Sequence of chain 1.A:
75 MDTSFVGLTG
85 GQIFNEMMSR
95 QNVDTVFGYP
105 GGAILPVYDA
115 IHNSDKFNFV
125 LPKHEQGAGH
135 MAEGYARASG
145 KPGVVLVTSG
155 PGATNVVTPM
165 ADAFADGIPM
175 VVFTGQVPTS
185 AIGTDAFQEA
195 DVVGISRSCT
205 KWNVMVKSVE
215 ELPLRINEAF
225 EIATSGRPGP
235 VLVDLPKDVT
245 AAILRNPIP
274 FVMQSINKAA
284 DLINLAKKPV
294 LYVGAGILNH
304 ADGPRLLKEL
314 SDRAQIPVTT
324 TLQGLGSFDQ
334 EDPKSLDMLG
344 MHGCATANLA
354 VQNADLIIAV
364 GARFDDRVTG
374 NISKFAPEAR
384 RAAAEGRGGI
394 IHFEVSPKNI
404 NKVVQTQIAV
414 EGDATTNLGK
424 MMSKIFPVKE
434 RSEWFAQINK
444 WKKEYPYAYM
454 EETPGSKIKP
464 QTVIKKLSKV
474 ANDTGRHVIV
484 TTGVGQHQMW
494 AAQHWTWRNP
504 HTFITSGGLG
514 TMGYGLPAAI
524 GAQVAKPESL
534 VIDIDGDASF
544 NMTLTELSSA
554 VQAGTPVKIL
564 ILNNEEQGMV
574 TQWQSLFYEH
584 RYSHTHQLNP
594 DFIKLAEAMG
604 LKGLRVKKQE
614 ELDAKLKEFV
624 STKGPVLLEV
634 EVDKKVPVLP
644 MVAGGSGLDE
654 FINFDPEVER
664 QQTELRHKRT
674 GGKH

Binding-site contacts:
Ligand atom N3' contacts residue MET515 of chain 1.A at 3.1 Å (h-bond).
Ligand atom C2' contacts residue MET515 of chain 1.A at 3.8 Å (hydrophobic).
Ligand atom C2 contacts residue P221 of chain 1.H at 3.4 Å.
Ligand atom C6' contacts residue GLU129 of chain 1.B at 2.9 Å.
Ligand atom C4 contacts residue MET515 of chain 1.A at 3.8 Å (hydrophobic).
Ligand atom S1 contacts residue VAL573 of chain 1.A at 3.4 Å.
Ligand atom C4' contacts residue GLN192 of chain 1.B at 3.9 Å.
Ligand atom C4' contacts residue PRO155 of chain 1.B at 3.7 Å (hydrophobic).
Ligand atom CM2 contacts residue PRO155 of chain 1.B at 3.7 Å (hydrophobic).
Ligand atom C2' contacts residue PRO155 of chain 1.B at 3.8 Å (hydrophobic).
Ligand atom N3' contacts residue PRO155 of chain 1.B at 3.4 Å.
Ligand atom S1 contacts residue GLN570 of chain 1.A at 3.2 Å (h-bond).
Ligand atom C4' contacts residue MET515 of chain 1.A at 3.5 Å (hydrophobic).
Ligand atom C6' contacts residue THR152 of chain 1.B at 3.9 Å.
Ligand atom CM2 contacts residue GLU129 of chain 1.B at 3.6 Å.
Ligand atom C6' contacts residue MET515 of chain 1.A at 3.9 Å (hydrophobic).
Ligand atom C2 contacts residue MET515 of chain 1.A at 3.4 Å (hydrophobic).
Ligand atom N4' contacts residue GLY513 of chain 1.A at 2.8 Å (h-bond).
Ligand atom C5' contacts residue MET515 of chain 1.A at 3.5 Å (hydrophobic).
Ligand atom S1 contacts residue PRO104 of chain 1.B at 3.5 Å (h-bond).
Ligand atom S1 contacts residue MET515 of chain 1.A at 3.8 Å.
Ligand atom C4 contacts residue VAL573 of chain 1.A at 3.7 Å (hydrophobic).
Ligand atom CM4 contacts residue P221 of chain 1.H at 3.6 Å.
Ligand atom N3 contacts residue GLY105 of chain 1.B at 3.8 Å.
Ligand atom CM2 contacts residue MET515 of chain 1.A at 3.7 Å (hydrophobic).
Ligand atom N3' contacts residue GLY513 of chain 1.A at 3.5 Å (h-bond).
Ligand atom N4' contacts residue GLN192 of chain 1.B at 3.0 Å (h-bond).
Ligand atom S1 contacts residue TYR103 of chain 1.B at 3.5 Å.
Ligand atom C4' contacts residue GLY513 of chain 1.A at 3.6 Å.
Ligand atom N1' contacts residue GLU129 of chain 1.B at 2.6 Å (salt-bridge).
Ligand atom N1' contacts residue MET545 of chain 1.A at 3.6 Å.
Ligand atom CM2 contacts residue MET545 of chain 1.A at 3.8 Å (hydrophobic).
Ligand atom C2' contacts residue GLU129 of chain 1.B at 3.9 Å.
Ligand atom C2 contacts residue VAL573 of chain 1.A at 3.2 Å (hydrophobic).
Ligand atom CM2 contacts residue ASN159 of chain 1.B at 3.2 Å.
Ligand atom C4 contacts residue P221 of chain 1.H at 3.9 Å.
Ligand atom CM4 contacts residue VAL487 of chain 1.A at 4.0 Å (hydrophobic).
Ligand atom N4' contacts residue MET515 of chain 1.A at 3.6 Å.
Ligand atom C7' contacts residue PRO104 of chain 1.B at 3.7 Å (hydrophobic).
Ligand atom C7' contacts residue THR152 of chain 1.B at 3.8 Å.

A protein and the small-molecule ligand that binds it are described below.
Small molecule (SMILES): Cc1ncc(CNC(C)CS)c(N)n1

Sequence of chain 1.B:
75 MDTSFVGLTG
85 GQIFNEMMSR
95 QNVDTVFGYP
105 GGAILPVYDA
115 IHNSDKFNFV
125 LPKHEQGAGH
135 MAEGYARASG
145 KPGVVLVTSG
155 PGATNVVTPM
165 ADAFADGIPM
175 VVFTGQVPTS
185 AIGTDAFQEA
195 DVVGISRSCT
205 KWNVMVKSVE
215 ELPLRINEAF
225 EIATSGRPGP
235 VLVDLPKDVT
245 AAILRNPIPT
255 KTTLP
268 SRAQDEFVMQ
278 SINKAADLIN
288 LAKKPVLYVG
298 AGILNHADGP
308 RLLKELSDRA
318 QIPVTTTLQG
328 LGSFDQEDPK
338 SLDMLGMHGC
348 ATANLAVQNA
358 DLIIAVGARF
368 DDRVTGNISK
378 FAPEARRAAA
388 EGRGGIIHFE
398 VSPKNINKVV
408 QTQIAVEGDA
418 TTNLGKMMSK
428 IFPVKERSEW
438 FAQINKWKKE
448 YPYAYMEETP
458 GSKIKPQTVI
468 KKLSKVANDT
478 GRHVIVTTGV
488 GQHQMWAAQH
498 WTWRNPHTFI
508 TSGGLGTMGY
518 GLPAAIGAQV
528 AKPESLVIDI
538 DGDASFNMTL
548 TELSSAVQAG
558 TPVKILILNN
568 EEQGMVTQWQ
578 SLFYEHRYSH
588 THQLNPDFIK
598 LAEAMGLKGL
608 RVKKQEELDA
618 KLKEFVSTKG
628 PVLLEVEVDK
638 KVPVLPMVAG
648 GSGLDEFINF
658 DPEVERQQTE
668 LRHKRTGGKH